This protein binds this small molecule.
Small molecule (SMILES): CC(=O)N[C@H]1CO[C@H](CO)[C@@H](O[C@H]2O[C@H](CO)[C@@H](O)[C@H](O)[C@@H]2O)[C@@H]1O

Binding-site contacts:
Ligand atom O5 contacts residue ASN146 of chain 2.A at 2.4 Å (h-bond).
Ligand atom C7 contacts residue ARG143 of chain 2.A at 4.0 Å.
Ligand atom O3 contacts residue TRP437 of chain 2.A at 4.2 Å.
Ligand atom C3 contacts residue TRP437 of chain 2.A at 3.8 Å (hydrophobic).
Ligand atom C8 contacts residue ARG143 of chain 2.A at 3.1 Å.
Ligand atom C2 contacts residue ASN146 of chain 2.A at 2.4 Å.
Ligand atom C5 contacts residue TRP437 of chain 2.A at 4.5 Å (hydrophobic).
Ligand atom C3 contacts residue ASN146 of chain 2.A at 3.8 Å.
Ligand atom C4 contacts residue ASN146 of chain 2.A at 4.3 Å.
Ligand atom O7 contacts residue TRP437 of chain 2.A at 4.2 Å.
Ligand atom N2 contacts residue TRP437 of chain 2.A at 3.7 Å.
Ligand atom C1 contacts residue ASN146 of chain 2.A at 1.4 Å.
Ligand atom O4 contacts residue TRP437 of chain 2.A at 3.9 Å.
Ligand atom O7 contacts residue ARG143 of chain 2.A at 3.8 Å.
Ligand atom C1 contacts residue TRP437 of chain 2.A at 3.8 Å (hydrophobic).
Ligand atom C7 contacts residue ASN146 of chain 2.A at 3.5 Å.
Ligand atom N2 contacts residue ASN146 of chain 2.A at 2.8 Å (h-bond).
Ligand atom C7 contacts residue TRP437 of chain 2.A at 4.4 Å (hydrophobic).
Ligand atom C4 contacts residue TRP437 of chain 2.A at 4.4 Å (hydrophobic).
Ligand atom O7 contacts residue ASN146 of chain 2.A at 3.8 Å.
Ligand atom C8 contacts residue ASN146 of chain 2.A at 4.5 Å.
Ligand atom C5 contacts residue ASN146 of chain 2.A at 3.7 Å.
Ligand atom C2 contacts residue TRP437 of chain 2.A at 4.2 Å (hydrophobic).
Ligand atom O5 contacts residue TRP437 of chain 2.A at 4.4 Å.

Sequence of chain 2.A:
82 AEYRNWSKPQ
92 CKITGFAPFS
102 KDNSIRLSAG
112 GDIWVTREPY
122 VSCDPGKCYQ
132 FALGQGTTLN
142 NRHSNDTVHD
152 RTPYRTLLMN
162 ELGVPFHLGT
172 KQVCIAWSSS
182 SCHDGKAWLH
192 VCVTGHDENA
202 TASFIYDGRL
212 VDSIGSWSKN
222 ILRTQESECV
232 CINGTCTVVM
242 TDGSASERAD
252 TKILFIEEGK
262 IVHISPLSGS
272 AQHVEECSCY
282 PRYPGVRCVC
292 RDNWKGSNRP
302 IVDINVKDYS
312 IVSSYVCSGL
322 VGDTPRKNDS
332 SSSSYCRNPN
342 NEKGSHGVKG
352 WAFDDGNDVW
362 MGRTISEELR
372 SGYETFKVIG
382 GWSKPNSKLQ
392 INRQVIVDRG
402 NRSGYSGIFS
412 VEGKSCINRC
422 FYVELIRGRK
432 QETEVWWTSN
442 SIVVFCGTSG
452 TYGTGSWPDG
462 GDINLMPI